This small molecule binds to this protein.
Small molecule (SMILES): CC(=O)N[C@@H]1[C@@H](O)[C@H](O)[C@@H](CO)O[C@H]1O

Binding-site contacts:
Ligand atom O7 contacts residue ASN154 of chain 13.B at 4.3 Å.
Ligand atom C4 contacts residue MET151 of chain 13.B at 3.5 Å (hydrophobic).
Ligand atom C1 contacts residue ASN154 of chain 13.B at 1.4 Å.
Ligand atom C4 contacts residue ASN154 of chain 13.B at 4.2 Å.
Ligand atom O5 contacts residue ASN154 of chain 13.B at 2.4 Å (h-bond).
Ligand atom C1 contacts residue MET151 of chain 13.B at 4.2 Å (hydrophobic).
Ligand atom C7 contacts residue ASN154 of chain 13.B at 3.4 Å.
Ligand atom O4 contacts residue MET151 of chain 13.B at 4.4 Å.
Ligand atom C8 contacts residue ASN154 of chain 13.B at 3.0 Å.
Ligand atom C5 contacts residue ASN154 of chain 13.B at 3.7 Å.
Ligand atom C3 contacts residue MET151 of chain 13.B at 4.1 Å (hydrophobic).
Ligand atom O3 contacts residue MET151 of chain 13.B at 4.2 Å.
Ligand atom C5 contacts residue MET151 of chain 13.B at 4.1 Å (hydrophobic).
Ligand atom O5 contacts residue MET151 of chain 13.B at 3.7 Å.
Ligand atom C3 contacts residue ASN154 of chain 13.B at 3.9 Å.
Ligand atom N2 contacts residue ASN154 of chain 13.B at 2.9 Å.
Ligand atom C2 contacts residue ASN154 of chain 13.B at 2.5 Å.
Ligand atom C2 contacts residue MET151 of chain 13.B at 4.0 Å (hydrophobic).

Sequence of chain 13.B:
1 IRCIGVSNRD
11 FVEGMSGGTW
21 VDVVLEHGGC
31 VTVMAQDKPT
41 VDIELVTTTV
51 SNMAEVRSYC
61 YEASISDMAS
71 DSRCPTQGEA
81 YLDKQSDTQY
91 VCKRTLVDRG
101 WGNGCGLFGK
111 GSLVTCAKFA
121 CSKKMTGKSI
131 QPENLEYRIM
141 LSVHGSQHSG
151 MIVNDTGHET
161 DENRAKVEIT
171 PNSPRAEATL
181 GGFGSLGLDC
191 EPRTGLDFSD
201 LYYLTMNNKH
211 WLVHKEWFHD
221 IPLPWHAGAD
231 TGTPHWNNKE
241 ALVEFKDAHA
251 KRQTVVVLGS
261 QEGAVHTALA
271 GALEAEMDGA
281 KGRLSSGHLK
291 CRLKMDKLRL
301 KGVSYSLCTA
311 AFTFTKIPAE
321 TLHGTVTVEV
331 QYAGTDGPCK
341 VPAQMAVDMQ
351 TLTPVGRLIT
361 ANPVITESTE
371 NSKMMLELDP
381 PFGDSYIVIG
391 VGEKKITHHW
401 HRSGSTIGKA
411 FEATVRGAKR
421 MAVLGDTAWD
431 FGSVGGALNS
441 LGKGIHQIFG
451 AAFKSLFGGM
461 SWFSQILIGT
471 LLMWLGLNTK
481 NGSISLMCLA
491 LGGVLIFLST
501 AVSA